Binding-site contacts:
Ligand atom O contacts residue THR42 of chain 5.A at 3.4 Å.
Ligand atom CG2 contacts residue ASP92 of chain 5.A at 3.4 Å.
Ligand atom CA contacts residue ILE41 of chain 5.A at 3.4 Å (hydrophobic).
Ligand atom O contacts residue GLY98 of chain 5.A at 3.3 Å (h-bond).
Ligand atom CB contacts residue ASP94 of chain 5.A at 3.3 Å.
Ligand atom O contacts residue PHE102 of chain 5.A at 2.9 Å (h-bond).
Ligand atom O contacts residue THR100 of chain 5.A at 2.9 Å (h-bond).
Ligand atom O contacts residue ASP40 of chain 5.A at 3.2 Å.
Ligand atom ND2 contacts residue THR96 of chain 5.A at 3.0 Å (h-bond).
Ligand atom CD contacts residue ASP119 of chain 5.A at 3.3 Å.
Ligand atom N contacts residue THR100 of chain 5.A at 2.8 Å (h-bond).
Ligand atom CD contacts residue PRO97 of chain 5.A at 3.4 Å (hydrophobic).
Ligand atom O contacts residue ALA101 of chain 5.A at 3.3 Å.
Ligand atom CA contacts residue ASP94 of chain 5.A at 3.4 Å.
Ligand atom N contacts residue ASP119 of chain 5.A at 3.2 Å.
Ligand atom CA contacts residue GLY98 of chain 5.A at 3.5 Å.
Ligand atom CB contacts residue THR96 of chain 5.A at 3.2 Å.
Ligand atom ND2 contacts residue ILE75 of chain 5.A at 3.1 Å (h-bond).
Ligand atom ND2 contacts residue ASP92 of chain 5.A at 3.2 Å (salt-bridge).
Ligand atom OD1 contacts residue ASP92 of chain 5.A at 2.5 Å (salt-bridge).
Ligand atom N contacts residue ASP94 of chain 5.A at 3.5 Å (salt-bridge).
Ligand atom N contacts residue VAL43 of chain 5.A at 2.7 Å (h-bond).
Ligand atom N contacts residue GLY98 of chain 5.A at 2.8 Å (h-bond).
Ligand atom C contacts residue ASP94 of chain 5.A at 3.4 Å.
Ligand atom CB contacts residue ASP94 of chain 5.A at 3.3 Å.
Ligand atom N contacts residue ILE41 of chain 5.A at 3.0 Å (h-bond).
Ligand atom N contacts residue PHE102 of chain 5.A at 2.9 Å (h-bond).
Ligand atom O contacts residue THR44 of chain 5.A at 3.4 Å.
Ligand atom OE1 contacts residue THR99 of chain 5.A at 3.5 Å.
Ligand atom N contacts residue ASP40 of chain 5.A at 2.8 Å (salt-bridge).
Ligand atom CA contacts residue THR100 of chain 5.A at 3.2 Å.
Ligand atom CG contacts residue ASP92 of chain 5.A at 3.4 Å.
Ligand atom O contacts residue VAL43 of chain 5.A at 3.3 Å (h-bond).
Ligand atom O contacts residue THR99 of chain 5.A at 3.2 Å.
Ligand atom O contacts residue VAL43 of chain 5.A at 2.7 Å (h-bond).
Ligand atom O contacts residue ILE41 of chain 5.A at 3.2 Å (h-bond).
Ligand atom CB contacts residue GLY39 of chain 5.A at 3.5 Å.
Ligand atom CD1 contacts residue ILE49 of chain 5.A at 3.5 Å (hydrophobic).
Ligand atom N contacts residue ASP94 of chain 5.A at 3.4 Å (salt-bridge).
Ligand atom O contacts residue ASP94 of chain 5.A at 3.1 Å (salt-bridge).

Sequence of chain 5.A:
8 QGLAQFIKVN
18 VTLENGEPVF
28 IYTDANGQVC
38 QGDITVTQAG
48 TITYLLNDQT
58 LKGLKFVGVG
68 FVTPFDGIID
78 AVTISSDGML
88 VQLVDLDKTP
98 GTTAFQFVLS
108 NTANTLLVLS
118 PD

This small molecule binds to this protein.
Small molecule (SMILES): CC[C@H](C)[C@H](NC(=O)[C@H](CCC(N)=O)NC(=O)[C@@H]1CCCN1)C(=O)N[C@H](C(=O)N[C@@H](CC(N)=O)C(=O)N[C@@H](CCCN=C(N)N)C(=O)N1CCC[C@H]1C=O)[C@@H](C)CC